Sequence of chain 1.B:
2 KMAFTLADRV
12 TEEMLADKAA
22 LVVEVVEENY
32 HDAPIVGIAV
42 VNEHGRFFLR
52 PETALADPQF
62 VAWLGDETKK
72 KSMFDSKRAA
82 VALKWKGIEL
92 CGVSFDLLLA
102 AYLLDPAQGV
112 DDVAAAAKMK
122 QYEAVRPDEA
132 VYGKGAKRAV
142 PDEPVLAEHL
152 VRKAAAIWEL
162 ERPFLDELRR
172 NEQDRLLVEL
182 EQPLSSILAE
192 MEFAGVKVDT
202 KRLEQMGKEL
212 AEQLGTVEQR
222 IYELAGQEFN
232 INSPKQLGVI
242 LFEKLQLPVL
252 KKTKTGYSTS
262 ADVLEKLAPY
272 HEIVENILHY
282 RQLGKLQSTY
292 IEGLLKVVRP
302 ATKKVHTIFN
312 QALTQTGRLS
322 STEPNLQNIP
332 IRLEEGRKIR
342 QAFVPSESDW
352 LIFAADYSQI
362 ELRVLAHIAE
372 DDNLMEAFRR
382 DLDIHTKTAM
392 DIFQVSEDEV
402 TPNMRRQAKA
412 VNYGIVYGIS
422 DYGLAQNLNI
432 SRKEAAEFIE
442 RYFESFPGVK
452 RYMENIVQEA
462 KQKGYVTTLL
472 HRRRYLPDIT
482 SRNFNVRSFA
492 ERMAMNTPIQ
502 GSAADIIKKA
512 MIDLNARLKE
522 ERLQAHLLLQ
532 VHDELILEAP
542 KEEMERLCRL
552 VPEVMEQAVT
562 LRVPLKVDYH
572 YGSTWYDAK

This small molecule binds to this protein.
Small molecule (SMILES): Nc1ncnc2c1ncn2[C@@H]1CC[C@H](CO[P](=O)(O)O[P](=O)(O)OP(=O)(O)O)O1

Binding-site contacts:
Ligand atom PG contacts residue ZN1 of chain 1.N at 3.4 Å.
Ligand atom C5' contacts residue ASP534 of chain 1.B at 3.4 Å.
Ligand atom O2A contacts residue ZN1 of chain 1.N at 2.1 Å.
Ligand atom O1G contacts residue ARG406 of chain 1.B at 2.8 Å (salt-bridge).
Ligand atom C1' contacts residue ARG319 of chain 1.B at 3.4 Å.
Ligand atom O4' contacts residue DG9 of chain 1.E at 3.2 Å.
Ligand atom O1B contacts residue HIS386 of chain 1.B at 3.0 Å (h-bond).
Ligand atom O4' contacts residue ARG319 of chain 1.B at 3.1 Å (salt-bridge).
Ligand atom C5 contacts residue DG9 of chain 1.E at 3.4 Å.
Ligand atom C2' contacts residue GLU362 of chain 1.B at 3.3 Å.
Ligand atom O2A contacts residue ASP534 of chain 1.B at 2.7 Å (salt-bridge).
Ligand atom O3G contacts residue ARG406 of chain 1.B at 2.9 Å (salt-bridge).
Ligand atom O3G contacts residue GLN360 of chain 1.B at 2.8 Å (h-bond).
Ligand atom PA contacts residue ZN1 of chain 1.N at 3.5 Å.
Ligand atom C5' contacts residue DG9 of chain 1.E at 3.5 Å.
Ligand atom O2B contacts residue ILE361 of chain 1.B at 3.0 Å (h-bond).
Ligand atom O2A contacts residue ASP357 of chain 1.B at 3.3 Å (salt-bridge).
Ligand atom O1B contacts residue GLN360 of chain 1.B at 3.0 Å.
Ligand atom O2B contacts residue TYR358 of chain 1.B at 2.9 Å (h-bond).
Ligand atom O3B contacts residue HIS386 of chain 1.B at 3.5 Å (h-bond).
Ligand atom O1A contacts residue LYS410 of chain 1.B at 2.9 Å (salt-bridge).
Ligand atom N7 contacts residue DG9 of chain 1.E at 3.5 Å.
Ligand atom O2G contacts residue ASP357 of chain 1.B at 3.0 Å (salt-bridge).
Ligand atom O1B contacts residue TYR414 of chain 1.B at 2.5 Å (h-bond).
Ligand atom O2G contacts residue ZN1 of chain 1.N at 1.9 Å.
Ligand atom O3B contacts residue LYS410 of chain 1.B at 3.5 Å (salt-bridge).
Ligand atom O3G contacts residue SER359 of chain 1.B at 3.5 Å.
Ligand atom C6 contacts residue DG9 of chain 1.E at 3.5 Å.
Ligand atom PB contacts residue GLN360 of chain 1.B at 3.5 Å.
Ligand atom O2B contacts residue ZN1 of chain 1.N at 2.1 Å.
Ligand atom O2G contacts residue TYR358 of chain 1.B at 3.0 Å (h-bond).
Ligand atom PB contacts residue ZN1 of chain 1.N at 3.2 Å.
Ligand atom O2B contacts residue ASP534 of chain 1.B at 3.1 Å (salt-bridge).
Ligand atom C4 contacts residue DG9 of chain 1.E at 3.4 Å.
Ligand atom O5' contacts residue DG9 of chain 1.E at 3.1 Å.
Ligand atom C3' contacts residue TYR414 of chain 1.B at 3.5 Å (hydrophobic).
Ligand atom O1G contacts residue LYS410 of chain 1.B at 3.0 Å (salt-bridge).
Ligand atom O3A contacts residue LYS410 of chain 1.B at 3.5 Å.
Ligand atom O2B contacts residue GLN360 of chain 1.B at 3.0 Å (h-bond).
Ligand atom O2A contacts residue ZN1 of chain 1.O at 2.8 Å.